The small molecule below binds the protein below.
Small molecule (SMILES): CC(=O)N[C@@H]1[C@@H](O)[C@H](O)[C@@H](CO)O[C@H]1O

Sequence of chain 1.C:
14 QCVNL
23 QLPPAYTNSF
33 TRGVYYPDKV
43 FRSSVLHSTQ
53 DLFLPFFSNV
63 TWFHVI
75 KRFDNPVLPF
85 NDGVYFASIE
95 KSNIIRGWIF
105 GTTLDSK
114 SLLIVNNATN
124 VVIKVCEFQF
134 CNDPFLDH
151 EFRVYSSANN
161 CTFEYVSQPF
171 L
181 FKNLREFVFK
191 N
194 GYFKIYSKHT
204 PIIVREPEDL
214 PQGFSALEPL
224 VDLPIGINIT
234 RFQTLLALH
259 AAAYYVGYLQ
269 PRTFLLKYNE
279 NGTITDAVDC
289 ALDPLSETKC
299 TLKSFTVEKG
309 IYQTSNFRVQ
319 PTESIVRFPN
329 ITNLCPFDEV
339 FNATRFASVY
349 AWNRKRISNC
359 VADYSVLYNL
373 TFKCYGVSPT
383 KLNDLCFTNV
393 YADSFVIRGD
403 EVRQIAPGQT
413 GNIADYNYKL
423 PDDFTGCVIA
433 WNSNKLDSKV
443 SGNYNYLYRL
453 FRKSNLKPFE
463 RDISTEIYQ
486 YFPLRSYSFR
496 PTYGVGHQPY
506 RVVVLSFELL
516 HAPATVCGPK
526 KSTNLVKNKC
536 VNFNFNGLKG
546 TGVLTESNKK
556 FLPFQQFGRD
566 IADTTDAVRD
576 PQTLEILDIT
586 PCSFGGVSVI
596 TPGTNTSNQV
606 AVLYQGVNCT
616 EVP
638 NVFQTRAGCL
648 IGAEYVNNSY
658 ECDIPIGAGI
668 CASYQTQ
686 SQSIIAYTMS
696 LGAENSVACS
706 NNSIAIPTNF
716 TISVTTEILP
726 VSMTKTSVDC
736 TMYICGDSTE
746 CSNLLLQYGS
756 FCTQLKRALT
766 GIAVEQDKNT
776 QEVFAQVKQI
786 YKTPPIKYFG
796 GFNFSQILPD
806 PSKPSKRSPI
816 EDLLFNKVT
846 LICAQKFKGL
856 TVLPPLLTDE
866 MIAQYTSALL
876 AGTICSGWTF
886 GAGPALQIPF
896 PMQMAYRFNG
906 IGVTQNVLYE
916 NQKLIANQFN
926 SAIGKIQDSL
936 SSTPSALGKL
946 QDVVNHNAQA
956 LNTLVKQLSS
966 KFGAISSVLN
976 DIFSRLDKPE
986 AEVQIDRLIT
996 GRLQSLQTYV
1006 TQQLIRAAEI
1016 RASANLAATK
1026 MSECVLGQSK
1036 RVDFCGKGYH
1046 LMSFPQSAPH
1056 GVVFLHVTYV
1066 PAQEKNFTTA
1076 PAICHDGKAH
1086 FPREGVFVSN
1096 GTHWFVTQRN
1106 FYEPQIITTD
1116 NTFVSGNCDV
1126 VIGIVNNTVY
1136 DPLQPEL

Binding-site contacts:
Ligand atom C8 contacts residue VAL16 of chain 1.C at 4.2 Å (hydrophobic).
Ligand atom C5 contacts residue ASN17 of chain 1.C at 3.7 Å.
Ligand atom C2 contacts residue ASN17 of chain 1.C at 2.5 Å.
Ligand atom C1 contacts residue ASN17 of chain 1.C at 1.5 Å.
Ligand atom O5 contacts residue ASN17 of chain 1.C at 2.4 Å (h-bond).
Ligand atom C4 contacts residue ASN17 of chain 1.C at 4.3 Å.
Ligand atom N2 contacts residue ASN17 of chain 1.C at 2.9 Å (h-bond).
Ligand atom O7 contacts residue ASN17 of chain 1.C at 4.1 Å.
Ligand atom C3 contacts residue CYS15 of chain 1.C at 4.3 Å (hydrophobic).
Ligand atom O6 contacts residue ASN17 of chain 1.C at 4.4 Å.
Ligand atom C3 contacts residue ASN17 of chain 1.C at 3.8 Å.
Ligand atom N2 contacts residue CYS15 of chain 1.C at 3.0 Å (h-bond).
Ligand atom C1 contacts residue CYS15 of chain 1.C at 4.1 Å (hydrophobic).
Ligand atom C7 contacts residue ASN17 of chain 1.C at 3.8 Å.
Ligand atom C8 contacts residue CYS15 of chain 1.C at 3.6 Å (hydrophobic).
Ligand atom C7 contacts residue CYS15 of chain 1.C at 3.8 Å (hydrophobic).
Ligand atom C2 contacts residue CYS15 of chain 1.C at 4.0 Å (hydrophobic).
Ligand atom N2 contacts residue VAL16 of chain 1.C at 4.3 Å.